Sequence of chain 2.A:
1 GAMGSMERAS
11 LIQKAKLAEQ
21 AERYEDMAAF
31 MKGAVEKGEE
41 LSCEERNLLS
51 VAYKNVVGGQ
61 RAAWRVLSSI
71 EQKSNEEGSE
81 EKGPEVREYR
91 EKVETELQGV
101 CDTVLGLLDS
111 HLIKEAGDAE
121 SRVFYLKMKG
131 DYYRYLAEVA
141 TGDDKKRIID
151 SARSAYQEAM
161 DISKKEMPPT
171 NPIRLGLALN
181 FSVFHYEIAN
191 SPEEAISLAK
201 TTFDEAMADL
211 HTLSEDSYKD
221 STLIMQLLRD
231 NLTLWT

The small molecule below binds the protein below.
Small molecule (SMILES): [H]/N=C(/N)c1cc(-c2cccc(NC(=O)C(C)(C)Oc3ccc(Cl)c(F)c3)c2)cs1

Sequence of chain 2.B:
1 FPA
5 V

Binding-site contacts:
Ligand atom C01 contacts residue LEU223 of chain 2.A at 3.8 Å (hydrophobic).
Ligand atom CL26 contacts residue PHE124 of chain 2.A at 4.2 Å.
Ligand atom S11 contacts residue ASN47 of chain 2.A at 4.3 Å.
Ligand atom C22 contacts residue ILE224 of chain 2.A at 4.2 Å (hydrophobic).
Ligand atom F28 contacts residue VAL5 of chain 2.B at 3.8 Å.
Ligand atom C22 contacts residue VAL5 of chain 2.B at 4.3 Å (hydrophobic).
Ligand atom C25 contacts residue PRO172 of chain 2.A at 4.4 Å (hydrophobic).
Ligand atom C10 contacts residue GLU44 of chain 2.A at 4.3 Å.
Ligand atom F28 contacts residue PHE124 of chain 2.A at 3.8 Å.
Ligand atom C19 contacts residue ASN47 of chain 2.A at 3.9 Å.
Ligand atom N15 contacts residue VAL51 of chain 2.A at 3.8 Å.
Ligand atom C17 contacts residue ASN47 of chain 2.A at 3.5 Å.
Ligand atom C08 contacts residue ASN47 of chain 2.A at 3.6 Å.
Ligand atom O21 contacts residue ILE224 of chain 2.A at 3.7 Å.
Ligand atom C25 contacts residue VAL5 of chain 2.B at 4.2 Å (hydrophobic).
Ligand atom C13 contacts residue LEU48 of chain 2.A at 4.2 Å (hydrophobic).
Ligand atom C18 contacts residue ASN47 of chain 2.A at 3.8 Å.
Ligand atom C13 contacts residue GLU19 of chain 2.A at 3.5 Å.
Ligand atom N14 contacts residue LEU48 of chain 2.A at 3.4 Å.
Ligand atom C16 contacts residue ASN47 of chain 2.A at 4.0 Å.
Ligand atom C24 contacts residue GLY176 of chain 2.A at 4.2 Å.
Ligand atom C23 contacts residue VAL5 of chain 2.B at 4.1 Å (hydrophobic).
Ligand atom C06 contacts residue ASN47 of chain 2.A at 3.9 Å.
Ligand atom N15 contacts residue GLU19 of chain 2.A at 2.9 Å (salt-bridge).
Ligand atom C27 contacts residue VAL5 of chain 2.B at 4.0 Å (hydrophobic).
Ligand atom C07 contacts residue ASN47 of chain 2.A at 3.7 Å.
Ligand atom C24 contacts residue PRO172 of chain 2.A at 3.2 Å (hydrophobic).
Ligand atom CL26 contacts residue LYS127 of chain 2.A at 3.5 Å.
Ligand atom C29 contacts residue VAL5 of chain 2.B at 4.2 Å (hydrophobic).
Ligand atom C23 contacts residue PRO172 of chain 2.A at 3.7 Å (hydrophobic).
Ligand atom CL26 contacts residue ILE173 of chain 2.A at 4.0 Å.
Ligand atom C24 contacts residue ILE173 of chain 2.A at 4.1 Å (hydrophobic).
Ligand atom C10 contacts residue ASN47 of chain 2.A at 3.8 Å.
Ligand atom S11 contacts residue GLU44 of chain 2.A at 3.8 Å.
Ligand atom C09 contacts residue ASN47 of chain 2.A at 3.6 Å.
Ligand atom C12 contacts residue ASN47 of chain 2.A at 4.4 Å.
Ligand atom C24 contacts residue VAL5 of chain 2.B at 4.0 Å (hydrophobic).
Ligand atom N14 contacts residue GLU19 of chain 2.A at 2.6 Å (salt-bridge).
Ligand atom F28 contacts residue ASN47 of chain 2.A at 4.0 Å.
Ligand atom C23 contacts residue ILE224 of chain 2.A at 3.8 Å (hydrophobic).